Binding-site contacts:
Ligand atom C8 contacts residue ASN211 of chain 2.A at 4.4 Å.
Ligand atom C2 contacts residue ASN211 of chain 2.A at 2.4 Å.
Ligand atom C7 contacts residue ASN211 of chain 2.A at 3.3 Å.
Ligand atom C3 contacts residue ASN211 of chain 2.A at 3.8 Å.
Ligand atom C1 contacts residue ASN211 of chain 2.A at 1.4 Å.
Ligand atom N2 contacts residue ASN211 of chain 2.A at 2.9 Å (h-bond).
Ligand atom C5 contacts residue ASN211 of chain 2.A at 3.7 Å.
Ligand atom O5 contacts residue ASN211 of chain 2.A at 2.4 Å (h-bond).
Ligand atom C4 contacts residue ASN211 of chain 2.A at 4.2 Å.
Ligand atom O7 contacts residue ASN211 of chain 2.A at 3.4 Å (h-bond).

Sequence of chain 2.A:
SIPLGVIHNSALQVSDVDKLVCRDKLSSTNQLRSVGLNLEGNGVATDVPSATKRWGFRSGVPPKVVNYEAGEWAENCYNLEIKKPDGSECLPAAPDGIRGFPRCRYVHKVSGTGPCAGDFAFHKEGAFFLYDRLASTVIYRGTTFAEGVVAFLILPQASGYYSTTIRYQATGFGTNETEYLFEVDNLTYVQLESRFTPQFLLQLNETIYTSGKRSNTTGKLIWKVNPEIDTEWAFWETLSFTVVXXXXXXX

The small molecule below binds the protein below.
Small molecule (SMILES): CC(=O)N[C@@H]1[C@@H](O)[C@H](O)[C@@H](CO)O[C@H]1O